A protein and the small-molecule ligand that binds it are described below.
Small molecule (SMILES): CCC[C@H](NC(=O)CCC(=O)O)C(=O)O

Sequence of chain 1.C:
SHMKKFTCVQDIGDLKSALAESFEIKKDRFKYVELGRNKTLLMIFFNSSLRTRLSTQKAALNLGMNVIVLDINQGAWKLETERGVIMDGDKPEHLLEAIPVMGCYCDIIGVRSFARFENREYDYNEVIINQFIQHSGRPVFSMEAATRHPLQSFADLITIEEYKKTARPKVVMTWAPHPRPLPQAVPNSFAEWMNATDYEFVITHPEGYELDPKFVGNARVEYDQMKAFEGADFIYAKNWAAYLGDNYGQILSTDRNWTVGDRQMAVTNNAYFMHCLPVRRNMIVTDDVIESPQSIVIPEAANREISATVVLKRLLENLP

Sequence of chain 1.B:
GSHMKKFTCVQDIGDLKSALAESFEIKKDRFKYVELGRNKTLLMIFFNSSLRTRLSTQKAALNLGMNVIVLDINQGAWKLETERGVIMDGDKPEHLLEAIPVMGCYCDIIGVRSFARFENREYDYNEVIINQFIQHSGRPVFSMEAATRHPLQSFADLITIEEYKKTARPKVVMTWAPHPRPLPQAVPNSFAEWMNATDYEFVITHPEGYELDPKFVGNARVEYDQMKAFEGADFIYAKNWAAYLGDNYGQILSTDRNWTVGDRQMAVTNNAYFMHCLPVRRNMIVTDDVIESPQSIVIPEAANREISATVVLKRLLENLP

Binding-site contacts:
Ligand atom C contacts residue LYS256 of chain 1.C at 3.9 Å.
Ligand atom CB contacts residue GLU162 of chain 1.C at 3.5 Å.
Ligand atom C4 contacts residue PRO110 of chain 1.B at 3.5 Å (hydrophobic).
Ligand atom O1 contacts residue TRP95 of chain 1.B at 3.3 Å.
Ligand atom C3 contacts residue TRP95 of chain 1.B at 4.0 Å (hydrophobic).
Ligand atom CD contacts residue CYS294 of chain 1.C at 4.0 Å (hydrophobic).
Ligand atom CB contacts residue PHE132 of chain 1.C at 3.6 Å (hydrophobic).
Ligand atom O contacts residue PRO201 of chain 1.C at 3.7 Å.
Ligand atom CG contacts residue LEU295 of chain 1.C at 4.0 Å (hydrophobic).
Ligand atom CD contacts residue GLU162 of chain 1.C at 3.3 Å.
Ligand atom C contacts residue PRO201 of chain 1.C at 3.7 Å (hydrophobic).
Ligand atom CD contacts residue LEU295 of chain 1.C at 3.6 Å (hydrophobic).
Ligand atom C contacts residue GLU162 of chain 1.C at 3.7 Å.
Ligand atom C4 contacts residue ARG298 of chain 1.C at 3.5 Å.
Ligand atom O contacts residue VAL204 of chain 1.C at 4.1 Å.
Ligand atom CA contacts residue PHE132 of chain 1.C at 3.7 Å (hydrophobic).
Ligand atom CG contacts residue CP1 of chain 1.M at 4.1 Å.
Ligand atom O1 contacts residue LEU200 of chain 1.C at 4.0 Å.
Ligand atom C1 contacts residue TRP95 of chain 1.B at 3.8 Å (hydrophobic).
Ligand atom CD contacts residue CP1 of chain 1.M at 3.0 Å.
Ligand atom OD2 contacts residue HIS196 of chain 1.C at 3.7 Å.
Ligand atom OD1 contacts residue ARG298 of chain 1.C at 2.8 Å (salt-bridge).
Ligand atom OD2 contacts residue ARG198 of chain 1.C at 2.8 Å (salt-bridge).
Ligand atom CD contacts residue HIS167 of chain 1.C at 4.1 Å.
Ligand atom C3 contacts residue LEU200 of chain 1.C at 3.7 Å (hydrophobic).
Ligand atom CG contacts residue GLU162 of chain 1.C at 3.8 Å.
Ligand atom OD2 contacts residue PRO110 of chain 1.B at 3.6 Å.
Ligand atom OD1 contacts residue HIS196 of chain 1.C at 2.8 Å (h-bond).
Ligand atom O1 contacts residue PHE132 of chain 1.C at 3.4 Å.
Ligand atom OD2 contacts residue ARG298 of chain 1.C at 2.9 Å (salt-bridge).
Ligand atom O contacts residue GLU162 of chain 1.C at 2.6 Å (salt-bridge).
Ligand atom C4 contacts residue ARG198 of chain 1.C at 3.7 Å.
Ligand atom C1 contacts residue LEU200 of chain 1.C at 3.8 Å (hydrophobic).
Ligand atom OD1 contacts residue PRO110 of chain 1.B at 3.4 Å.
Ligand atom OXT contacts residue LYS256 of chain 1.C at 2.9 Å (salt-bridge).
Ligand atom C4 contacts residue HIS196 of chain 1.C at 3.4 Å.
Ligand atom C3 contacts residue ARG198 of chain 1.C at 3.7 Å.
Ligand atom OXT contacts residue LEU200 of chain 1.C at 3.6 Å.
Ligand atom OXT contacts residue PRO201 of chain 1.C at 3.7 Å.
Ligand atom C2 contacts residue LEU200 of chain 1.C at 3.5 Å (hydrophobic).